A small-molecule ligand and the protein it binds are described below.
Small molecule (SMILES): CC(=O)N[C@@H]1[C@@H](O)[C@H](O)[C@@H](CO)O[C@H]1O

Sequence of chain 1.B:
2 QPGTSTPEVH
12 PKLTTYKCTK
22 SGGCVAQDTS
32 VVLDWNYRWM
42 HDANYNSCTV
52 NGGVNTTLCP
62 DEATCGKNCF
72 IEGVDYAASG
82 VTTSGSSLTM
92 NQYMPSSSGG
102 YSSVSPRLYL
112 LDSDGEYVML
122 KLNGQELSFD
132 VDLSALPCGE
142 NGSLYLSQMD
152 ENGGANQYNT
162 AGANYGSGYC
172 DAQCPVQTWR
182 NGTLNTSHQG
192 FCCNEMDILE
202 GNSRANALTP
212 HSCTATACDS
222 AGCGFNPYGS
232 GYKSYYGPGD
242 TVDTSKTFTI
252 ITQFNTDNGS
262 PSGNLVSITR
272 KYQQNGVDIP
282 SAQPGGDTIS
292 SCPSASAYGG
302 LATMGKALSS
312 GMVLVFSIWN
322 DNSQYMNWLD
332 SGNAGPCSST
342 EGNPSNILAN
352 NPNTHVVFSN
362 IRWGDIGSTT

Binding-site contacts:
Ligand atom C8 contacts residue ASN182 of chain 1.B at 4.5 Å.
Ligand atom N2 contacts residue ASN182 of chain 1.B at 2.8 Å (h-bond).
Ligand atom C5 contacts residue GLY155 of chain 1.B at 4.1 Å.
Ligand atom C2 contacts residue ASN182 of chain 1.B at 2.4 Å.
Ligand atom C8 contacts residue PHE192 of chain 1.B at 4.1 Å (hydrophobic).
Ligand atom O7 contacts residue ARG181 of chain 1.B at 4.0 Å.
Ligand atom O4 contacts residue ASP151 of chain 1.B at 4.0 Å.
Ligand atom C1 contacts residue GLY155 of chain 1.B at 4.1 Å.
Ligand atom O5 contacts residue GLY155 of chain 1.B at 3.8 Å.
Ligand atom C5 contacts residue ASN182 of chain 1.B at 3.7 Å.
Ligand atom O5 contacts residue ASN182 of chain 1.B at 2.3 Å (h-bond).
Ligand atom C1 contacts residue ASN182 of chain 1.B at 1.4 Å.
Ligand atom C3 contacts residue ASN182 of chain 1.B at 3.7 Å.
Ligand atom C7 contacts residue ASN182 of chain 1.B at 3.4 Å.
Ligand atom C5 contacts residue ASP151 of chain 1.B at 4.2 Å.
Ligand atom C4 contacts residue ASP151 of chain 1.B at 4.4 Å.
Ligand atom C3 contacts residue ASP151 of chain 1.B at 4.2 Å.
Ligand atom C4 contacts residue ASN182 of chain 1.B at 4.2 Å.
Ligand atom C6 contacts residue GLY155 of chain 1.B at 4.2 Å.
Ligand atom O7 contacts residue ASN182 of chain 1.B at 3.6 Å.